A protein and the small-molecule ligand that binds it are described below.
Small molecule (SMILES): CC(=O)N[C@@H]1[C@@H](O)[C@H](O)[C@@H](CO)O[C@H]1O

Binding-site contacts:
Ligand atom O7 contacts residue ASN242 of chain 1.A at 4.4 Å.
Ligand atom C2 contacts residue ASN242 of chain 1.A at 2.3 Å.
Ligand atom C3 contacts residue ASN242 of chain 1.A at 3.7 Å.
Ligand atom C7 contacts residue THR243 of chain 1.A at 4.1 Å.
Ligand atom N2 contacts residue ASN242 of chain 1.A at 2.9 Å (h-bond).
Ligand atom C8 contacts residue THR243 of chain 1.A at 3.0 Å.
Ligand atom N2 contacts residue THR243 of chain 1.A at 4.1 Å.
Ligand atom C7 contacts residue TRP273 of chain 1.A at 4.3 Å (hydrophobic).
Ligand atom O5 contacts residue ASN242 of chain 1.A at 2.2 Å (h-bond).
Ligand atom C4 contacts residue ASN242 of chain 1.A at 4.1 Å.
Ligand atom C5 contacts residue ASN242 of chain 1.A at 3.6 Å.
Ligand atom O7 contacts residue TRP273 of chain 1.A at 3.7 Å.
Ligand atom C1 contacts residue ASN242 of chain 1.A at 1.4 Å.
Ligand atom C8 contacts residue ASN242 of chain 1.A at 4.1 Å.
Ligand atom C8 contacts residue LEU246 of chain 1.A at 3.6 Å (hydrophobic).
Ligand atom C7 contacts residue ASN242 of chain 1.A at 3.9 Å.

Sequence of chain 1.A:
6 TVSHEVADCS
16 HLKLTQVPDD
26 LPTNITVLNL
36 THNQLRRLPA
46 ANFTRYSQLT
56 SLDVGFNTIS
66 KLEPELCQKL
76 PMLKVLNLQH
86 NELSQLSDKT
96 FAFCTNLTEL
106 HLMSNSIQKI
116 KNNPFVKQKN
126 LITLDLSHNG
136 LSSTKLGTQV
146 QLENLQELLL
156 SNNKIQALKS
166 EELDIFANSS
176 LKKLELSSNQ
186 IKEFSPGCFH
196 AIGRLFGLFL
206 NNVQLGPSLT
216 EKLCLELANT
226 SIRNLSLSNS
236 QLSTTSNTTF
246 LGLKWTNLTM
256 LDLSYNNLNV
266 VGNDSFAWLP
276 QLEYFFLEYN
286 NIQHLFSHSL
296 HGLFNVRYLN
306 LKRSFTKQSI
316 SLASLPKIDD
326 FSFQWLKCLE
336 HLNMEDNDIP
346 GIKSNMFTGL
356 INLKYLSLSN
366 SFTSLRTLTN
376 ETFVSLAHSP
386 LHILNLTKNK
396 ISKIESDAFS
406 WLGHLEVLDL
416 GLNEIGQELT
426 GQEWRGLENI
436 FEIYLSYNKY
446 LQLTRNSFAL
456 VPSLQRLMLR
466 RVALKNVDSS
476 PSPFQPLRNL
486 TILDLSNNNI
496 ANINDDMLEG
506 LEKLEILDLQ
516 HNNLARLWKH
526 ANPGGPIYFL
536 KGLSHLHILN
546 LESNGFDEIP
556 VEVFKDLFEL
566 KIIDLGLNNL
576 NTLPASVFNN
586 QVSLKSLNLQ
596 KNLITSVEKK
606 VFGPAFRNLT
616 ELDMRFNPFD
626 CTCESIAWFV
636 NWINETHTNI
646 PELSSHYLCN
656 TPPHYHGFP